Sequence of chain 2.C:
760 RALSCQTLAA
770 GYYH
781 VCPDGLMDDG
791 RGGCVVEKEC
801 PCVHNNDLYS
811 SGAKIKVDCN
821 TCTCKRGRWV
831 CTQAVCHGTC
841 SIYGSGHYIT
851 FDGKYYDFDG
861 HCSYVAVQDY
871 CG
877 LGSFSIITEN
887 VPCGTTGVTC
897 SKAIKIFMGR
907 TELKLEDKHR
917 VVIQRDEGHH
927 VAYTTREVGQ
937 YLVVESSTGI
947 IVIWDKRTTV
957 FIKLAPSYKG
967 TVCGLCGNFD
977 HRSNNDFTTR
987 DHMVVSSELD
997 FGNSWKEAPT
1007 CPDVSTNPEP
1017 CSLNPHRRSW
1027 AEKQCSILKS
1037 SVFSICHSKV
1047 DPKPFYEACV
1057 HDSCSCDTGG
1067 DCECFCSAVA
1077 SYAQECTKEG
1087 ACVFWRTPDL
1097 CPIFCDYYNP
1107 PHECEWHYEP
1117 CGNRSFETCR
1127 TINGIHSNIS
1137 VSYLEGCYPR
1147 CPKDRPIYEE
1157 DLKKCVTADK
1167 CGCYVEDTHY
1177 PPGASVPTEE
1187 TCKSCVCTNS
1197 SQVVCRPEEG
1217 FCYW

The protein below binds the small molecule below.
Small molecule (SMILES): CC(=O)N[C@H]1[C@H](O[C@H]2[C@H](O)[C@@H](NC(C)=O)CO[C@@H]2CO)O[C@H](CO)[C@@H](O)[C@@H]1O

Binding-site contacts:
Ligand atom C4 contacts residue ASN1134 of chain 2.C at 4.2 Å.
Ligand atom C1 contacts residue ASN1134 of chain 2.C at 1.4 Å.
Ligand atom N2 contacts residue ASN1134 of chain 2.C at 2.9 Å (h-bond).
Ligand atom N2 contacts residue GLU941 of chain 2.C at 3.6 Å.
Ligand atom C6 contacts residue SER943 of chain 2.C at 4.4 Å.
Ligand atom N2 contacts residue HIS1132 of chain 2.C at 3.9 Å.
Ligand atom C7 contacts residue ASN1134 of chain 2.C at 4.0 Å.
Ligand atom C8 contacts residue GLU941 of chain 2.C at 3.8 Å.
Ligand atom C2 contacts residue ASN1134 of chain 2.C at 2.5 Å.
Ligand atom O7 contacts residue SER943 of chain 2.C at 3.5 Å.
Ligand atom C8 contacts residue HIS1132 of chain 2.C at 3.3 Å.
Ligand atom C2 contacts residue GLU941 of chain 2.C at 4.3 Å.
Ligand atom C7 contacts residue GLU941 of chain 2.C at 3.7 Å.
Ligand atom C1 contacts residue SER943 of chain 2.C at 4.5 Å.
Ligand atom C4 contacts residue SER943 of chain 2.C at 4.1 Å.
Ligand atom O3 contacts residue SER943 of chain 2.C at 3.9 Å.
Ligand atom C3 contacts residue ASN1134 of chain 2.C at 3.8 Å.
Ligand atom C5 contacts residue ASN1134 of chain 2.C at 3.7 Å.
Ligand atom O7 contacts residue GLU941 of chain 2.C at 4.2 Å.
Ligand atom C7 contacts residue HIS1132 of chain 2.C at 4.1 Å.
Ligand atom C5 contacts residue SER943 of chain 2.C at 4.4 Å.
Ligand atom C2 contacts residue SER943 of chain 2.C at 4.5 Å.
Ligand atom C8 contacts residue SER1133 of chain 2.C at 4.4 Å.
Ligand atom O6 contacts residue SER943 of chain 2.C at 4.2 Å.
Ligand atom O5 contacts residue ASN1134 of chain 2.C at 2.4 Å (h-bond).